Sequence of chain 1.A:
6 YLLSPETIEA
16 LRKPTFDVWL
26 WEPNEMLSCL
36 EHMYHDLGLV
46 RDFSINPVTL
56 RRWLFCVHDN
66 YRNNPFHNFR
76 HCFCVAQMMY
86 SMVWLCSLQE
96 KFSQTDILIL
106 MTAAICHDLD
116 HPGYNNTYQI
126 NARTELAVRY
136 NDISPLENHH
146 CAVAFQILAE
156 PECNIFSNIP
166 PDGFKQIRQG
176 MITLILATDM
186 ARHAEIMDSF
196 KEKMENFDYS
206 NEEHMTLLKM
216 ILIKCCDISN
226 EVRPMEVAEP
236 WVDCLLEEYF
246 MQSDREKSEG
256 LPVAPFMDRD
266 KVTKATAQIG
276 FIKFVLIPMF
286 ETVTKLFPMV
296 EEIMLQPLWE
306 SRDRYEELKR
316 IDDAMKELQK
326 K

This small molecule binds to this protein.
Small molecule (SMILES): C[C@@H](Cc1nc(=O)c2cnn(-c3ccccc3Cl)c2[nH]1)C(F)(F)F

Binding-site contacts:
Ligand atom C14 contacts residue PHE276 of chain 1.A at 3.7 Å (hydrophobic).
Ligand atom C18 contacts residue GLN273 of chain 1.A at 3.6 Å.
Ligand atom C6 contacts residue LEU240 of chain 1.A at 3.8 Å (hydrophobic).
Ligand atom C16 contacts residue GLN273 of chain 1.A at 3.6 Å.
Ligand atom F6 contacts residue TYR244 of chain 1.A at 3.7 Å.
Ligand atom O17 contacts residue PHE276 of chain 1.A at 3.5 Å.
Ligand atom F7 contacts residue PHE261 of chain 1.A at 3.3 Å.
Ligand atom C21 contacts residue TYR244 of chain 1.A at 3.9 Å (hydrophobic).
Ligand atom C14 contacts residue GLN273 of chain 1.A at 3.6 Å.
Ligand atom F7 contacts residue TYR244 of chain 1.A at 3.4 Å.
Ligand atom F6 contacts residue PHE261 of chain 1.A at 3.0 Å.
Ligand atom C10 contacts residue ASN225 of chain 1.A at 4.0 Å.
Ligand atom F5 contacts residue ALA272 of chain 1.A at 2.9 Å.
Ligand atom C5 contacts residue HIS72 of chain 1.A at 3.7 Å.
Ligand atom C11 contacts residue PHE276 of chain 1.A at 3.6 Å (hydrophobic).
Ligand atom C11 contacts residue LEU240 of chain 1.A at 3.4 Å (hydrophobic).
Ligand atom C7 contacts residue LEU240 of chain 1.A at 3.9 Å (hydrophobic).
Ligand atom N13 contacts residue LEU240 of chain 1.A at 3.3 Å.
Ligand atom N8 contacts residue LEU240 of chain 1.A at 3.7 Å.
Ligand atom N13 contacts residue PHE276 of chain 1.A at 3.7 Å.
Ligand atom CL1 contacts residue MET185 of chain 1.A at 4.0 Å.
Ligand atom C19 contacts residue LEU240 of chain 1.A at 3.8 Å (hydrophobic).
Ligand atom CL1 contacts residue PHE276 of chain 1.A at 3.1 Å.
Ligand atom N15 contacts residue GLN273 of chain 1.A at 2.7 Å (h-bond).
Ligand atom C20 contacts residue LEU240 of chain 1.A at 3.9 Å (hydrophobic).
Ligand atom C3 contacts residue TYR244 of chain 1.A at 3.7 Å (hydrophobic).
Ligand atom C4 contacts residue TYR244 of chain 1.A at 3.6 Å (hydrophobic).
Ligand atom O17 contacts residue GLN273 of chain 1.A at 2.9 Å (h-bond).
Ligand atom C12 contacts residue PHE276 of chain 1.A at 3.4 Å (hydrophobic).
Ligand atom C3 contacts residue MET185 of chain 1.A at 3.8 Å (hydrophobic).
Ligand atom N9 contacts residue ILE223 of chain 1.A at 3.9 Å.
Ligand atom C16 contacts residue PHE276 of chain 1.A at 3.2 Å (hydrophobic).
Ligand atom C20 contacts residue GLN273 of chain 1.A at 3.5 Å.
Ligand atom N15 contacts residue PHE276 of chain 1.A at 3.2 Å.
Ligand atom C21 contacts residue PHE261 of chain 1.A at 4.0 Å (hydrophobic).
Ligand atom C14 contacts residue LEU240 of chain 1.A at 3.8 Å (hydrophobic).
Ligand atom C18 contacts residue PHE276 of chain 1.A at 3.9 Å (hydrophobic).
Ligand atom F7 contacts residue LEU241 of chain 1.A at 3.6 Å.
Ligand atom C19 contacts residue TYR244 of chain 1.A at 4.0 Å (hydrophobic).
Ligand atom C5 contacts residue TYR244 of chain 1.A at 3.8 Å (hydrophobic).